This small molecule binds to this protein.
Small molecule (SMILES): Nc1ncnc2c1c(-c1cccc(OCc3ccccc3)c1)cn2C1CC(CN2CCC2)C1

Sequence of chain 1.B:
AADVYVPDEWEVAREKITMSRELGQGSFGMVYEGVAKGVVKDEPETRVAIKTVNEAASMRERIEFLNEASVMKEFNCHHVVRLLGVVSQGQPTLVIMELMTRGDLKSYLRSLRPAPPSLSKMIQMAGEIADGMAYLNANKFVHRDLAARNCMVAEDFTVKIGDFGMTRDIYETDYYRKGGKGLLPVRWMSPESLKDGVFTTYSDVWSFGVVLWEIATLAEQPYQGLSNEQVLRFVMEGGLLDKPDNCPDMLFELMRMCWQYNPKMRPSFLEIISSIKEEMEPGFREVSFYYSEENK

Binding-site contacts:
Ligand atom N24 contacts residue GLU98 of chain 1.B at 3.3 Å (salt-bridge).
Ligand atom N03 contacts residue MET160 of chain 1.B at 3.7 Å.
Ligand atom C20 contacts residue LYS51 of chain 1.B at 3.8 Å.
Ligand atom C20 contacts residue PHE65 of chain 1.B at 3.7 Å (hydrophobic).
Ligand atom C26 contacts residue VAL31 of chain 1.B at 3.8 Å (hydrophobic).
Ligand atom C11 contacts residue LYS51 of chain 1.B at 3.6 Å.
Ligand atom N05 contacts residue MET100 of chain 1.B at 3.3 Å (h-bond).
Ligand atom C13 contacts residue MET97 of chain 1.B at 3.6 Å (hydrophobic).
Ligand atom N24 contacts residue VAL81 of chain 1.B at 3.7 Å.
Ligand atom C11 contacts residue MET97 of chain 1.B at 3.6 Å (hydrophobic).
Ligand atom C19 contacts residue LYS51 of chain 1.B at 3.4 Å.
Ligand atom C04 contacts residue LEU23 of chain 1.B at 3.7 Å (hydrophobic).
Ligand atom C06 contacts residue ALA49 of chain 1.B at 3.7 Å (hydrophobic).
Ligand atom C13 contacts residue ASP171 of chain 1.B at 3.6 Å.
Ligand atom C14 contacts residue ASP171 of chain 1.B at 3.8 Å.
Ligand atom C14 contacts residue GLY170 of chain 1.B at 3.7 Å.
Ligand atom C31 contacts residue ASP104 of chain 1.B at 3.6 Å.
Ligand atom N03 contacts residue LEU23 of chain 1.B at 3.8 Å.
Ligand atom C33 contacts residue GLN25 of chain 1.B at 3.5 Å.
Ligand atom C21 contacts residue GLU68 of chain 1.B at 3.8 Å.
Ligand atom C12 contacts residue LYS51 of chain 1.B at 3.6 Å.
Ligand atom C04 contacts residue MET100 of chain 1.B at 3.6 Å (hydrophobic).
Ligand atom N05 contacts residue ALA49 of chain 1.B at 3.3 Å.
Ligand atom C10 contacts residue MET97 of chain 1.B at 3.8 Å (hydrophobic).
Ligand atom C32 contacts residue ARG157 of chain 1.B at 3.7 Å.
Ligand atom C21 contacts residue ALA69 of chain 1.B at 3.8 Å (hydrophobic).
Ligand atom C22 contacts residue PHE28 of chain 1.B at 3.8 Å (hydrophobic).
Ligand atom C21 contacts residue PHE65 of chain 1.B at 3.5 Å (hydrophobic).
Ligand atom O16 contacts residue ASP171 of chain 1.B at 3.7 Å.
Ligand atom C14 contacts residue MET97 of chain 1.B at 3.8 Å (hydrophobic).
Ligand atom C22 contacts residue GLU68 of chain 1.B at 3.5 Å.
Ligand atom C31 contacts residue ARG157 of chain 1.B at 3.6 Å.
Ligand atom C18 contacts residue LYS51 of chain 1.B at 3.7 Å.
Ligand atom C14 contacts residue VAL81 of chain 1.B at 3.8 Å (hydrophobic).
Ligand atom O16 contacts residue LYS51 of chain 1.B at 2.8 Å (salt-bridge).
Ligand atom C17 contacts residue LYS51 of chain 1.B at 3.8 Å.
Ligand atom C12 contacts residue MET97 of chain 1.B at 3.6 Å (hydrophobic).
Ligand atom C26 contacts residue GLY24 of chain 1.B at 3.3 Å.
Ligand atom N24 contacts residue MET97 of chain 1.B at 3.8 Å.
Ligand atom C02 contacts residue MET160 of chain 1.B at 3.6 Å (hydrophobic).